Binding-site contacts:
Ligand atom O18 contacts residue SER221 of chain 1.A at 3.8 Å.
Ligand atom O28 contacts residue LYS123 of chain 1.A at 3.1 Å (salt-bridge).
Ligand atom O17 contacts residue SER53 of chain 1.A at 3.2 Å (h-bond).
Ligand atom O12 contacts residue MG1 of chain 1.C at 3.9 Å.
Ligand atom O14 contacts residue MG1 of chain 1.C at 3.6 Å.
Ligand atom P15 contacts residue MG1 of chain 1.C at 3.2 Å.
Ligand atom P19 contacts residue MG1 of chain 1.C at 3.3 Å.
Ligand atom O21 contacts residue MG1 of chain 1.C at 2.0 Å.
Ligand atom P15 contacts residue SER53 of chain 1.A at 3.6 Å.
Ligand atom O12 contacts residue GLY52 of chain 1.A at 3.5 Å.
Ligand atom O22 contacts residue SER221 of chain 1.A at 3.8 Å.
Ligand atom N05 contacts residue PHE222 of chain 1.A at 3.8 Å.
Ligand atom O12 contacts residue ASP67 of chain 1.A at 3.6 Å.
Ligand atom C02 contacts residue ASN174 of chain 1.A at 3.4 Å.
Ligand atom O16 contacts residue GLY52 of chain 1.A at 3.4 Å.
Ligand atom O16 contacts residue MG1 of chain 1.C at 2.1 Å.
Ligand atom C04 contacts residue PHE222 of chain 1.A at 3.6 Å (hydrophobic).
Ligand atom P11 contacts residue MG1 of chain 1.C at 3.2 Å.
Ligand atom P11 contacts residue ASP67 of chain 1.A at 3.7 Å.
Ligand atom O13 contacts residue MG1 of chain 1.C at 2.0 Å.
Ligand atom C03 contacts residue ASN174 of chain 1.A at 3.8 Å.
Ligand atom O07 contacts residue PHE222 of chain 1.A at 3.5 Å.
Ligand atom O29 contacts residue LYS123 of chain 1.A at 2.7 Å (salt-bridge).
Ligand atom N33 contacts residue PHE222 of chain 1.A at 3.5 Å.
Ligand atom N33 contacts residue ASN174 of chain 1.A at 3.3 Å (h-bond).
Ligand atom O01 contacts residue PHE222 of chain 1.A at 3.8 Å.
Ligand atom O24 contacts residue LYS123 of chain 1.A at 3.9 Å.
Ligand atom O20 contacts residue SER221 of chain 1.A at 3.7 Å.
Ligand atom C02 contacts residue PHE222 of chain 1.A at 3.5 Å (hydrophobic).
Ligand atom P27 contacts residue LYS123 of chain 1.A at 3.4 Å.
Ligand atom O32 contacts residue ARG279 of chain 1.A at 3.5 Å (salt-bridge).
Ligand atom O16 contacts residue SER53 of chain 1.A at 2.8 Å (h-bond).
Ligand atom O13 contacts residue ASP67 of chain 1.A at 2.7 Å (salt-bridge).
Ligand atom O32 contacts residue PHE222 of chain 1.A at 3.9 Å.
Ligand atom O17 contacts residue GLY52 of chain 1.A at 3.8 Å.
Ligand atom O01 contacts residue ASN174 of chain 1.A at 3.3 Å.
Ligand atom O18 contacts residue MG1 of chain 1.C at 3.6 Å.
Ligand atom C03 contacts residue PHE222 of chain 1.A at 3.5 Å (hydrophobic).
Ligand atom O16 contacts residue ASP67 of chain 1.A at 3.0 Å (salt-bridge).
Ligand atom C31 contacts residue PHE222 of chain 1.A at 3.7 Å (hydrophobic).

A protein and the small-molecule ligand that binds it are described below.
Small molecule (SMILES): O=c1ccn([C@@H]2O[C@H](COP(=O)(O)OP(=O)(O)OP(=O)(O)O)[C@@H](O)[C@H]2OP(=O)(O)O)c(=O)[nH]1

Sequence of chain 1.A:
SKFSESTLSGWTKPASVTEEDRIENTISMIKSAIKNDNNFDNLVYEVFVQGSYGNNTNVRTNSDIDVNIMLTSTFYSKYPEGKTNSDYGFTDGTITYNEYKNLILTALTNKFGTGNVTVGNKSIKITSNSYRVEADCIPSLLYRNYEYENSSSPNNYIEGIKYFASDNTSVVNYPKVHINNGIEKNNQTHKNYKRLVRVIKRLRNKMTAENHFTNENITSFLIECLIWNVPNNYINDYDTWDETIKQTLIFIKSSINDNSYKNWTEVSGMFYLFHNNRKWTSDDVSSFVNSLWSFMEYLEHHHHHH